Sequence of chain 1.D:
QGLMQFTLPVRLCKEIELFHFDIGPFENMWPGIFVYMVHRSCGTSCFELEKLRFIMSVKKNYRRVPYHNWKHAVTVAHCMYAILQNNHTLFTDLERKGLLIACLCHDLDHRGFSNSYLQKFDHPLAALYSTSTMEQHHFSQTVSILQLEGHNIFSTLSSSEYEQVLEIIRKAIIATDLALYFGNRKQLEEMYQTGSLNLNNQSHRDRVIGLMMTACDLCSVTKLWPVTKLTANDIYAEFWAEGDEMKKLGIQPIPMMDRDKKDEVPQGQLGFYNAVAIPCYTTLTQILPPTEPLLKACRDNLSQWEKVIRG

Binding-site contacts:
Ligand atom C07 contacts residue VAL276 of chain 1.D at 3.6 Å (hydrophobic).
Ligand atom F19 contacts residue PHE283 of chain 1.D at 3.2 Å.
Ligand atom C03 contacts residue MET267 of chain 1.D at 3.3 Å (hydrophobic).
Ligand atom N04 contacts residue TYR247 of chain 1.D at 2.6 Å (h-bond).
Ligand atom C22 contacts residue ILE246 of chain 1.D at 3.4 Å (hydrophobic).
Ligand atom C08 contacts residue GLU275 of chain 1.D at 3.4 Å.
Ligand atom C25 contacts residue GLN280 of chain 1.D at 3.3 Å.
Ligand atom C25 contacts residue ILE246 of chain 1.D at 3.4 Å (hydrophobic).
Ligand atom N04 contacts residue GLY279 of chain 1.D at 3.7 Å.
Ligand atom C28 contacts residue TYR247 of chain 1.D at 3.7 Å (hydrophobic).
Ligand atom F17 contacts residue MET267 of chain 1.D at 2.8 Å.
Ligand atom N06 contacts residue GLY279 of chain 1.D at 3.6 Å.
Ligand atom C13 contacts residue PHE283 of chain 1.D at 3.5 Å (hydrophobic).
Ligand atom C11 contacts residue MET267 of chain 1.D at 3.3 Å (hydrophobic).
Ligand atom C07 contacts residue TYR247 of chain 1.D at 3.6 Å (hydrophobic).
Ligand atom N02 contacts residue GLY279 of chain 1.D at 3.6 Å.
Ligand atom N01 contacts residue MET267 of chain 1.D at 3.6 Å.
Ligand atom C26 contacts residue ILE246 of chain 1.D at 3.4 Å (hydrophobic).
Ligand atom C23 contacts residue ILE246 of chain 1.D at 3.5 Å (hydrophobic).
Ligand atom N06 contacts residue MET267 of chain 1.D at 3.3 Å.
Ligand atom C09 contacts residue GLU275 of chain 1.D at 3.6 Å.
Ligand atom C05 contacts residue TYR247 of chain 1.D at 3.4 Å (hydrophobic).
Ligand atom N21 contacts residue PHE283 of chain 1.D at 3.6 Å.
Ligand atom C12 contacts residue PHE283 of chain 1.D at 3.3 Å (hydrophobic).
Ligand atom C26 contacts residue SER231 of chain 1.D at 2.6 Å.
Ligand atom N15 contacts residue GLN280 of chain 1.D at 3.3 Å (h-bond).
Ligand atom F17 contacts residue PHE250 of chain 1.D at 3.0 Å.
Ligand atom C28 contacts residue GLN280 of chain 1.D at 3.5 Å.
Ligand atom C28 contacts residue PHE283 of chain 1.D at 3.4 Å (hydrophobic).
Ligand atom C03 contacts residue TYR247 of chain 1.D at 3.7 Å (hydrophobic).
Ligand atom C10 contacts residue MET267 of chain 1.D at 3.7 Å (hydrophobic).
Ligand atom N01 contacts residue GLY279 of chain 1.D at 3.5 Å (h-bond).
Ligand atom C08 contacts residue VAL276 of chain 1.D at 3.6 Å (hydrophobic).
Ligand atom C05 contacts residue GLY279 of chain 1.D at 3.5 Å.
Ligand atom N24 contacts residue PHE283 of chain 1.D at 3.7 Å.
Ligand atom F18 contacts residue PHE283 of chain 1.D at 3.5 Å.
Ligand atom C03 contacts residue GLY279 of chain 1.D at 3.3 Å.
Ligand atom C20 contacts residue PHE283 of chain 1.D at 3.4 Å (hydrophobic).
Ligand atom F19 contacts residue MET267 of chain 1.D at 3.5 Å.
Ligand atom N02 contacts residue MET267 of chain 1.D at 3.4 Å.

A small-molecule ligand and the protein it binds are described below.
Small molecule (SMILES): Cc1nc2cc(C(F)(F)F)c(CCc3nc(N4CCCC4)nn3C)nn2c1C